The small molecule below binds the protein below.
Small molecule (SMILES): CC[C@H]1OC(=O)[C@H](C)[C@@H](O[C@H]2C[C@@](C)(OC)[C@@H](O)[C@H](C)O2)[C@H](C)[C@@H](O[C@@H]2O[C@H](C)C[C@H](N(C)CCCc3cn([C@H](CF)[C@H](O)c4ccc(S(C)(=O)=O)cc4)nn3)[C@H]2O)[C@](C)(O)C[C@@H](C)CN(C)[C@H](C)[C@@H](O)[C@]1(C)O

Binding-site contacts:
Ligand atom C84 contacts residue K1 of chain 1.HC at 3.7 Å.
Ligand atom F1 contacts residue K1 of chain 1.HC at 3.3 Å.
Ligand atom C25 contacts residue MET130 of chain 1.S at 4.5 Å (hydrophobic).

Sequence of chain 1.S:
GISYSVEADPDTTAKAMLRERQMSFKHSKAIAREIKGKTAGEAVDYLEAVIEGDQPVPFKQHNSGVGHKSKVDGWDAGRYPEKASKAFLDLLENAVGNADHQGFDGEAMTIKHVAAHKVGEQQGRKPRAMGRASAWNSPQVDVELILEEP